Sequence of chain 3.E:
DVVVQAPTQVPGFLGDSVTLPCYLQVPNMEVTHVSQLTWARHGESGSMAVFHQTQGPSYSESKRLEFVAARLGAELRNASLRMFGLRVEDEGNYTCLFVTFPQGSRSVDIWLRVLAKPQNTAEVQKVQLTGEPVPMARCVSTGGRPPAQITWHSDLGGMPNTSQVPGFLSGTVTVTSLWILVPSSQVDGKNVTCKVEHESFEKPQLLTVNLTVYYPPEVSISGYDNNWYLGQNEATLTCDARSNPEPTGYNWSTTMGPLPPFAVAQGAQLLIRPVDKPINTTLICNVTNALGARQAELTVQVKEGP

Binding-site contacts:
Ligand atom O6 contacts residue GLN328 of chain 3.E at 4.3 Å.
Ligand atom C4 contacts residue ASN307 of chain 3.E at 4.2 Å.
Ligand atom C8 contacts residue ILE306 of chain 3.E at 3.7 Å (hydrophobic).
Ligand atom C1 contacts residue ASN307 of chain 3.E at 1.4 Å.
Ligand atom C3 contacts residue ASN307 of chain 3.E at 3.8 Å.
Ligand atom C8 contacts residue ASN307 of chain 3.E at 4.5 Å.
Ligand atom C2 contacts residue ASN307 of chain 3.E at 2.5 Å.
Ligand atom O5 contacts residue ASN307 of chain 3.E at 2.3 Å (h-bond).
Ligand atom C8 contacts residue PRO305 of chain 3.E at 2.9 Å (hydrophobic).
Ligand atom C5 contacts residue ASN307 of chain 3.E at 3.6 Å.
Ligand atom N2 contacts residue ASN307 of chain 3.E at 3.0 Å (h-bond).
Ligand atom C7 contacts residue ASN307 of chain 3.E at 4.1 Å.
Ligand atom C7 contacts residue PRO305 of chain 3.E at 4.3 Å (hydrophobic).

This protein binds this small molecule.
Small molecule (SMILES): CC(=O)N[C@H]1[C@H](O[C@H]2[C@H](O)[C@@H](NC(C)=O)CO[C@@H]2CO[C@@H]2O[C@@H](C)[C@@H](O)[C@@H](O)[C@@H]2O)O[C@H](CO)[C@@H](O[C@@H]2O[C@H](CO)[C@@H](O)[C@H](O)[C@@H]2O)[C@@H]1O